Sequence of chain 1.A:
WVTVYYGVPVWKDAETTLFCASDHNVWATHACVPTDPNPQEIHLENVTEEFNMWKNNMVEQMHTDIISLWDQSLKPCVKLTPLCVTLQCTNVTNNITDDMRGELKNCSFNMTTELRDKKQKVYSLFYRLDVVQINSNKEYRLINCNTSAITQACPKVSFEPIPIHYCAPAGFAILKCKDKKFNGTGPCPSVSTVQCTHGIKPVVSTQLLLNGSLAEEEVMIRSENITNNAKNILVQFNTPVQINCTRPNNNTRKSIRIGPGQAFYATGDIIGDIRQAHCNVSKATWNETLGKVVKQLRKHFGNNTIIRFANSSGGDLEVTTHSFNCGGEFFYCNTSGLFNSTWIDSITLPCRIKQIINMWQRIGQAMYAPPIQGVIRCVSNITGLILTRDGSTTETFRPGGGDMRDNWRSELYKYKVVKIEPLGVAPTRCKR

Binding-site contacts:
Ligand atom C2 contacts residue ASN157 of chain 1.A at 2.3 Å.
Ligand atom O7 contacts residue THR133 of chain 1.A at 4.5 Å.
Ligand atom C3 contacts residue ASN157 of chain 1.A at 3.6 Å.
Ligand atom C7 contacts residue ASN157 of chain 1.A at 3.6 Å.
Ligand atom C8 contacts residue GLN135 of chain 1.A at 3.8 Å.
Ligand atom C5 contacts residue ASN157 of chain 1.A at 3.6 Å.
Ligand atom C7 contacts residue GLN135 of chain 1.A at 4.2 Å.
Ligand atom C8 contacts residue ASN157 of chain 1.A at 4.4 Å.
Ligand atom C1 contacts residue ASN157 of chain 1.A at 1.4 Å.
Ligand atom O7 contacts residue GLN135 of chain 1.A at 4.0 Å.
Ligand atom C8 contacts residue PHE156 of chain 1.A at 3.6 Å (hydrophobic).
Ligand atom O7 contacts residue ASN157 of chain 1.A at 3.9 Å.
Ligand atom C7 contacts residue PHE156 of chain 1.A at 4.3 Å (hydrophobic).
Ligand atom C4 contacts residue ASN157 of chain 1.A at 4.1 Å.
Ligand atom N2 contacts residue ASN157 of chain 1.A at 2.8 Å (h-bond).
Ligand atom C8 contacts residue SER155 of chain 1.A at 3.4 Å.
Ligand atom C8 contacts residue LYS168 of chain 1.A at 4.2 Å.
Ligand atom O5 contacts residue ASN157 of chain 1.A at 2.4 Å (h-bond).

This protein binds this small molecule.
Small molecule (SMILES): CC(=O)N[C@@H]1[C@@H](O)[C@H](O)[C@@H](CO)O[C@H]1O